Sequence of chain 1.JA:
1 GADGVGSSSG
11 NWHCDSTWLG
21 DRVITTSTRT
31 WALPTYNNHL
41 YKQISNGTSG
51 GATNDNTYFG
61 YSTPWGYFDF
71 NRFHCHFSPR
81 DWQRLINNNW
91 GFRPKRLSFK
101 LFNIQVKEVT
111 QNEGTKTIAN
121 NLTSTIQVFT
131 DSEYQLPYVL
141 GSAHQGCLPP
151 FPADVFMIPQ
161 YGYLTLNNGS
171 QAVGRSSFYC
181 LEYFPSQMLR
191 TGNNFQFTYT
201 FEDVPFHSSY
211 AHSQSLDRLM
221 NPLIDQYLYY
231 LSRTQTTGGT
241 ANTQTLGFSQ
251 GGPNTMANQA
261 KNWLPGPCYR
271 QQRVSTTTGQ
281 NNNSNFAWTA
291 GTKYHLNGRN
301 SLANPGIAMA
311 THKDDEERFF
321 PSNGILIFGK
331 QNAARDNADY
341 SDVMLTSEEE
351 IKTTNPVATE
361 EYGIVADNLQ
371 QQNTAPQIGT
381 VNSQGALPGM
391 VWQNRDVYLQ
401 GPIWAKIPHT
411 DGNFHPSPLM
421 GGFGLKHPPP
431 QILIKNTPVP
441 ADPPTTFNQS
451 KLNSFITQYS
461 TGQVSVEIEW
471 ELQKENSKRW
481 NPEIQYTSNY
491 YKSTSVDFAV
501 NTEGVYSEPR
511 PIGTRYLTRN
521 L

Binding-site contacts:
Ligand atom O5' contacts residue DA1 of chain 1.BE at 4.3 Å.
Ligand atom C5' contacts residue PRO205 of chain 1.JA at 4.5 Å (hydrophobic).
Ligand atom C3' contacts residue DA1 of chain 1.BE at 2.6 Å.
Ligand atom C4' contacts residue DA1 of chain 1.BE at 3.9 Å.
Ligand atom C5' contacts residue DA1 of chain 1.BE at 4.4 Å.
Ligand atom O3' contacts residue DA1 of chain 1.BE at 1.6 Å.
Ligand atom O3' contacts residue PRO205 of chain 1.JA at 4.2 Å.
Ligand atom C2' contacts residue DA1 of chain 1.BE at 3.1 Å.

A small-molecule ligand and the protein it binds are described below.
Small molecule (SMILES): Nc1ccn([C@H]2C[C@H](O)[C@@H](COP(=O)(O)O)O2)c(=O)n1